Sequence of chain 3.E:
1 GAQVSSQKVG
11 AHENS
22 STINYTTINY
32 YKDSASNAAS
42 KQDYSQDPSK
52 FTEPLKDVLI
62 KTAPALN

A protein and the small-molecule ligand that binds it are described below.
Small molecule (SMILES): CC[C@H](C)[C@H](N)C(=O)N[C@@H](CO)C(=O)N[C@@H](CCC(=O)O)C(=O)N[C@H](C=O)C(C)C

Binding-site contacts:
Ligand atom OE2 contacts residue VAL4 of chain 3.E at 4.1 Å.
Ligand atom CG contacts residue VAL4 of chain 3.E at 4.2 Å (hydrophobic).
Ligand atom CA contacts residue VAL4 of chain 3.E at 3.0 Å (hydrophobic).
Ligand atom C contacts residue VAL4 of chain 3.E at 3.4 Å (hydrophobic).
Ligand atom O contacts residue VAL4 of chain 3.E at 4.0 Å.
Ligand atom CB contacts residue VAL4 of chain 3.E at 3.9 Å (hydrophobic).
Ligand atom CG2 contacts residue VAL4 of chain 3.E at 3.8 Å (hydrophobic).
Ligand atom CB contacts residue GLN3 of chain 3.E at 4.1 Å.
Ligand atom N contacts residue VAL4 of chain 3.E at 4.1 Å.
Ligand atom CA contacts residue VAL4 of chain 3.E at 4.0 Å (hydrophobic).
Ligand atom C contacts residue VAL4 of chain 3.E at 3.8 Å (hydrophobic).
Ligand atom C contacts residue GLN3 of chain 3.E at 4.3 Å.
Ligand atom CB contacts residue MYR1 of chain 2.H at 4.3 Å.
Ligand atom OG contacts residue GLN3 of chain 3.E at 3.0 Å (h-bond).
Ligand atom OE2 contacts residue ASN25 of chain 3.E at 3.4 Å (h-bond).
Ligand atom O contacts residue GLN3 of chain 3.E at 3.4 Å (h-bond).
Ligand atom OE1 contacts residue VAL4 of chain 3.E at 3.6 Å (h-bond).
Ligand atom O contacts residue SER6 of chain 3.E at 4.1 Å.
Ligand atom CB contacts residue GLN3 of chain 3.E at 3.8 Å.
Ligand atom N contacts residue VAL4 of chain 3.E at 2.8 Å (h-bond).
Ligand atom N contacts residue ALA2 of chain 3.E at 2.8 Å (h-bond).
Ligand atom CG2 contacts residue SER5 of chain 3.E at 3.1 Å.
Ligand atom OG contacts residue ALA2 of chain 3.E at 3.9 Å.
Ligand atom CD contacts residue VAL4 of chain 3.E at 3.8 Å (hydrophobic).
Ligand atom CB contacts residue VAL4 of chain 3.E at 4.3 Å (hydrophobic).
Ligand atom C contacts residue ALA2 of chain 3.E at 4.3 Å (hydrophobic).
Ligand atom O contacts residue ALA2 of chain 3.E at 4.0 Å.
Ligand atom O contacts residue VAL4 of chain 3.E at 3.0 Å (h-bond).
Ligand atom CG2 contacts residue MYR1 of chain 2.H at 3.7 Å.
Ligand atom CG1 contacts residue GLN3 of chain 3.E at 3.1 Å.
Ligand atom CB contacts residue ALA2 of chain 3.E at 3.5 Å (hydrophobic).
Ligand atom CG2 contacts residue ALA2 of chain 3.E at 3.9 Å (hydrophobic).
Ligand atom O contacts residue SER5 of chain 3.E at 3.8 Å.
Ligand atom CA contacts residue ALA2 of chain 3.E at 3.9 Å (hydrophobic).
Ligand atom CG2 contacts residue GLN3 of chain 3.E at 3.3 Å.
Ligand atom CA contacts residue ALA2 of chain 3.E at 3.0 Å (hydrophobic).
Ligand atom C contacts residue ALA2 of chain 3.E at 3.3 Å (hydrophobic).
Ligand atom N contacts residue ALA2 of chain 3.E at 4.3 Å.
Ligand atom CD1 contacts residue VAL4 of chain 3.E at 3.9 Å (hydrophobic).
Ligand atom OE1 contacts residue SER5 of chain 3.E at 4.2 Å.